Sequence of chain 1.D:
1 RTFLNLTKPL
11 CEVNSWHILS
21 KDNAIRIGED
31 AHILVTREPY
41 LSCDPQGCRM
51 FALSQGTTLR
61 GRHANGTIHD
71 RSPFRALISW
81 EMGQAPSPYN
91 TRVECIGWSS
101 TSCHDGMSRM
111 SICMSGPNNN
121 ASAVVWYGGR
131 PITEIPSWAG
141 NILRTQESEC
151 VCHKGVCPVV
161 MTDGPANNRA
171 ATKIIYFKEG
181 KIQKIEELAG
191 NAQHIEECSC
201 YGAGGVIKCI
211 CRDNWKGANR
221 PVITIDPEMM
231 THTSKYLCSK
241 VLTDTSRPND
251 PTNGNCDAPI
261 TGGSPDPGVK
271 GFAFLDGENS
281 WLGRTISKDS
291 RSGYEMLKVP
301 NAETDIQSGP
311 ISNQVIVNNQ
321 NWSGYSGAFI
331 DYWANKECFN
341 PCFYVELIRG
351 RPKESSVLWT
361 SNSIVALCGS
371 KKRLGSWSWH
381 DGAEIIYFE

Binding-site contacts:
Ligand atom C2 contacts residue GLU295 of chain 1.D at 4.3 Å.
Ligand atom C6 contacts residue BMA1 of chain 1.IA at 4.4 Å.
Ligand atom O2 contacts residue GLU295 of chain 1.D at 3.4 Å (salt-bridge).
Ligand atom C1 contacts residue BMA1 of chain 1.IA at 2.5 Å.
Ligand atom O4 contacts residue BMA1 of chain 1.IA at 4.1 Å.
Ligand atom O5 contacts residue PRO310 of chain 1.D at 3.7 Å.
Ligand atom C3 contacts residue ASN313 of chain 1.D at 3.9 Å.
Ligand atom C1 contacts residue PRO310 of chain 1.D at 4.1 Å (hydrophobic).
Ligand atom C3 contacts residue BMA1 of chain 1.IA at 3.6 Å.
Ligand atom C4 contacts residue BMA1 of chain 1.IA at 3.8 Å.
Ligand atom O2 contacts residue LEU297 of chain 1.D at 4.0 Å.
Ligand atom C1 contacts residue ASN313 of chain 1.D at 3.7 Å.
Ligand atom C2 contacts residue MAN1 of chain 1.NA at 3.6 Å.
Ligand atom O5 contacts residue BMA1 of chain 1.IA at 2.4 Å (h-bond).
Ligand atom O5 contacts residue LEU297 of chain 1.D at 4.5 Å.
Ligand atom O2 contacts residue MAN1 of chain 1.NA at 3.6 Å.
Ligand atom C3 contacts residue MAN1 of chain 1.NA at 3.6 Å.
Ligand atom C5 contacts residue BMA1 of chain 1.IA at 3.1 Å.
Ligand atom C1 contacts residue LEU297 of chain 1.D at 3.4 Å (hydrophobic).
Ligand atom C2 contacts residue ASN313 of chain 1.D at 3.8 Å.
Ligand atom C2 contacts residue BMA1 of chain 1.IA at 3.5 Å.
Ligand atom O3 contacts residue MAN1 of chain 1.NA at 2.5 Å (h-bond).
Ligand atom C2 contacts residue LEU297 of chain 1.D at 4.0 Å (hydrophobic).

The small molecule below binds the protein below.
Small molecule (SMILES): OC[C@H]1O[C@H](O)[C@@H](O)[C@@H](O)[C@@H]1O